This small molecule binds to this protein.
Small molecule (SMILES): CCCCCCCCCCCC(=O)CC(=O)N[C@H]1CCOC1=O

Sequence of chain 1.B:
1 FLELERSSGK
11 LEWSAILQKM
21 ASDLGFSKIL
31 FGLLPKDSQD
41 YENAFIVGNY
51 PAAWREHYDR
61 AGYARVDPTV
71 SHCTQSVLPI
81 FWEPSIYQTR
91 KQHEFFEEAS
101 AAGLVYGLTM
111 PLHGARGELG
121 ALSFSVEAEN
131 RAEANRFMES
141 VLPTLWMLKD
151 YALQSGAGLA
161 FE

Binding-site contacts:
Ligand atom C15 contacts residue THR69 of chain 1.B at 3.5 Å.
Ligand atom C12 contacts residue ASP67 of chain 1.B at 3.7 Å.
Ligand atom C12 contacts residue LEU30 of chain 1.B at 3.7 Å (hydrophobic).
Ligand atom C03 contacts residue TYR41 of chain 1.B at 3.7 Å (hydrophobic).
Ligand atom C19 contacts residue TRP82 of chain 1.B at 3.7 Å (hydrophobic).
Ligand atom O23 contacts residue TRP54 of chain 1.B at 2.8 Å (h-bond).
Ligand atom C01 contacts residue LEU119 of chain 1.B at 3.7 Å (hydrophobic).
Ligand atom C01 contacts residue CYS73 of chain 1.B at 3.6 Å (hydrophobic).
Ligand atom N17 contacts residue ASP67 of chain 1.B at 2.6 Å (salt-bridge).
Ligand atom C09 contacts residue ILE46 of chain 1.B at 3.7 Å (hydrophobic).
Ligand atom C14 contacts residue ASP67 of chain 1.B at 3.1 Å.
Ligand atom C15 contacts residue ASP67 of chain 1.B at 3.3 Å.
Ligand atom O13 contacts residue LEU30 of chain 1.B at 3.4 Å.
Ligand atom O21 contacts residue ALA99 of chain 1.B at 3.3 Å.
Ligand atom C05 contacts residue GLY32 of chain 1.B at 3.8 Å.
Ligand atom C19 contacts residue TYR87 of chain 1.B at 3.7 Å (hydrophobic).
Ligand atom C11 contacts residue TYR58 of chain 1.B at 3.5 Å (hydrophobic).
Ligand atom C20 contacts residue PHE95 of chain 1.B at 3.7 Å (hydrophobic).
Ligand atom C14 contacts residue THR69 of chain 1.B at 3.3 Å.
Ligand atom C18 contacts residue TRP82 of chain 1.B at 3.6 Å (hydrophobic).
Ligand atom O23 contacts residue TYR50 of chain 1.B at 3.7 Å.
Ligand atom O23 contacts residue LEU104 of chain 1.B at 3.5 Å.
Ligand atom C20 contacts residue TYR87 of chain 1.B at 3.4 Å (hydrophobic).
Ligand atom C08 contacts residue TYR41 of chain 1.B at 3.5 Å (hydrophobic).
Ligand atom O16 contacts residue SER123 of chain 1.B at 2.6 Å (h-bond).
Ligand atom C11 contacts residue LEU30 of chain 1.B at 3.6 Å (hydrophobic).
Ligand atom C07 contacts residue ALA44 of chain 1.B at 3.7 Å (hydrophobic).
Ligand atom O21 contacts residue PHE95 of chain 1.B at 3.5 Å.
Ligand atom C07 contacts residue TYR41 of chain 1.B at 3.2 Å (hydrophobic).
Ligand atom C12 contacts residue TYR58 of chain 1.B at 3.4 Å (hydrophobic).
Ligand atom C06 contacts residue GLY32 of chain 1.B at 3.8 Å.
Ligand atom O16 contacts residue TYR50 of chain 1.B at 3.0 Å (h-bond).
Ligand atom O13 contacts residue TYR58 of chain 1.B at 3.7 Å.
Ligand atom C06 contacts residue ALA44 of chain 1.B at 3.7 Å (hydrophobic).
Ligand atom O13 contacts residue TYR50 of chain 1.B at 3.8 Å.
Ligand atom O16 contacts residue TRP82 of chain 1.B at 3.6 Å.
Ligand atom C10 contacts residue TYR58 of chain 1.B at 3.4 Å (hydrophobic).
Ligand atom C15 contacts residue SER123 of chain 1.B at 3.6 Å.
Ligand atom N17 contacts residue THR69 of chain 1.B at 3.6 Å.
Ligand atom C10 contacts residue ARG55 of chain 1.B at 3.7 Å.